This small molecule binds to this protein.
Small molecule (SMILES): CC(=O)N1CCN(c2ccc(OCc3nn(C)c(C)c3-c3cccc4c(CCCOc5cccc6ccccc56)c(C(=O)O)n(Cc5cccnc5)c34)cc2)CC1

Binding-site contacts:
Ligand atom O54 contacts residue GLY93 of chain 1.A at 3.4 Å.
Ligand atom C19 contacts residue PHE101 of chain 1.A at 3.7 Å (hydrophobic).
Ligand atom C3 contacts residue PHE59 of chain 1.A at 3.8 Å (hydrophobic).
Ligand atom C17 contacts residue ZN1 of chain 1.E at 3.1 Å.
Ligand atom C33 contacts residue ARG94 of chain 1.A at 3.6 Å.
Ligand atom C20 contacts residue MET81 of chain 1.A at 3.6 Å (hydrophobic).
Ligand atom C5 contacts residue VAL84 of chain 1.A at 3.7 Å (hydrophobic).
Ligand atom C36 contacts residue VAL51 of chain 1.A at 3.7 Å (hydrophobic).
Ligand atom C3 contacts residue PHE101 of chain 1.A at 3.6 Å (hydrophobic).
Ligand atom C18 contacts residue ZN1 of chain 1.E at 3.1 Å.
Ligand atom C13 contacts residue THR97 of chain 1.A at 3.2 Å.
Ligand atom C3 contacts residue MET62 of chain 1.A at 3.8 Å (hydrophobic).
Ligand atom C13 contacts residue HIS55 of chain 1.A at 3.5 Å.
Ligand atom C21 contacts residue THR97 of chain 1.A at 3.7 Å.
Ligand atom C34 contacts residue GLY93 of chain 1.A at 3.8 Å.
Ligand atom O55 contacts residue ARG94 of chain 1.A at 2.7 Å (salt-bridge).
Ligand atom N48 contacts residue ALA58 of chain 1.A at 3.3 Å.
Ligand atom C2 contacts residue GLY102 of chain 1.A at 3.8 Å.
Ligand atom C11 contacts residue VAL84 of chain 1.A at 3.7 Å (hydrophobic).
Ligand atom N47 contacts residue ZN1 of chain 1.E at 2.2 Å.
Ligand atom C25 contacts residue THR97 of chain 1.A at 3.6 Å.
Ligand atom C46 contacts residue VAL84 of chain 1.A at 3.6 Å (hydrophobic).
Ligand atom C30 contacts residue THR97 of chain 1.A at 3.7 Å.
Ligand atom C29 contacts residue MET81 of chain 1.A at 3.7 Å (hydrophobic).
Ligand atom N49 contacts residue THR97 of chain 1.A at 3.8 Å.
Ligand atom C2 contacts residue LEU98 of chain 1.A at 3.4 Å (hydrophobic).
Ligand atom C31 contacts residue ALA58 of chain 1.A at 3.7 Å (hydrophobic).
Ligand atom C10 contacts residue PHE59 of chain 1.A at 3.7 Å (hydrophobic).
Ligand atom C6 contacts residue MET81 of chain 1.A at 3.8 Å (hydrophobic).
Ligand atom C7 contacts residue PHE101 of chain 1.A at 3.7 Å (hydrophobic).
Ligand atom N50 contacts residue ALA58 of chain 1.A at 3.5 Å.
Ligand atom C40 contacts residue PHE150 of chain 1.A at 3.6 Å (hydrophobic).
Ligand atom C27 contacts residue THR97 of chain 1.A at 3.8 Å.
Ligand atom C16 contacts residue THR97 of chain 1.A at 3.5 Å.
Ligand atom C20 contacts residue PHE101 of chain 1.A at 3.6 Å (hydrophobic).
Ligand atom O53 contacts residue ARG94 of chain 1.A at 3.2 Å (salt-bridge).
Ligand atom C16 contacts residue HIS55 of chain 1.A at 3.7 Å.
Ligand atom C27 contacts residue HIS55 of chain 1.A at 3.8 Å.
Ligand atom C7 contacts residue LEU98 of chain 1.A at 3.6 Å (hydrophobic).
Ligand atom C36 contacts residue THR97 of chain 1.A at 3.8 Å.

Sequence of chain 1.A:
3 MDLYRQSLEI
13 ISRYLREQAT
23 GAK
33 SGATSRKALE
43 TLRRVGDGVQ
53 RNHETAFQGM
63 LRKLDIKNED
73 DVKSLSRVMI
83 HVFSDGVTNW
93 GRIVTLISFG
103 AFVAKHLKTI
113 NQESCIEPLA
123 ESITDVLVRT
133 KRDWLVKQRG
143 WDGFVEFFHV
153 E